Binding-site contacts:
Ligand atom C02 contacts residue TRP407 of chain 1.A at 4.3 Å (hydrophobic).
Ligand atom C11 contacts residue PHE234 of chain 1.A at 4.1 Å (hydrophobic).
Ligand atom C06 contacts residue PHE234 of chain 1.A at 4.4 Å (hydrophobic).
Ligand atom N01 contacts residue GLU238 of chain 1.A at 2.6 Å (salt-bridge).
Ligand atom C09 contacts residue PHE234 of chain 1.A at 4.4 Å (hydrophobic).
Ligand atom C02 contacts residue FAD1 of chain 1.C at 3.3 Å.
Ligand atom C02 contacts residue GLU238 of chain 1.A at 3.6 Å.
Ligand atom N01 contacts residue SER408 of chain 1.A at 3.6 Å.
Ligand atom C11 contacts residue TRP407 of chain 1.A at 3.8 Å (hydrophobic).
Ligand atom C12 contacts residue FAD1 of chain 1.C at 3.5 Å.
Ligand atom C03 contacts residue LEU235 of chain 1.A at 3.9 Å (hydrophobic).
Ligand atom C12 contacts residue PHE234 of chain 1.A at 3.8 Å (hydrophobic).
Ligand atom F10 contacts residue PHE406 of chain 1.A at 3.1 Å.
Ligand atom C09 contacts residue FAD1 of chain 1.C at 3.8 Å.
Ligand atom C09 contacts residue HIS378 of chain 1.A at 3.9 Å.
Ligand atom C07 contacts residue GLU377 of chain 1.A at 3.4 Å.
Ligand atom C06 contacts residue FAD1 of chain 1.C at 3.6 Å.
Ligand atom C02 contacts residue PHE234 of chain 1.A at 3.6 Å (hydrophobic).
Ligand atom C09 contacts residue PHE406 of chain 1.A at 4.2 Å (hydrophobic).
Ligand atom N05 contacts residue LEU235 of chain 1.A at 4.2 Å.
Ligand atom N01 contacts residue TRP407 of chain 1.A at 3.2 Å (h-bond).
Ligand atom F10 contacts residue FAD1 of chain 1.C at 3.8 Å.
Ligand atom N01 contacts residue FAD1 of chain 1.C at 3.1 Å (h-bond).
Ligand atom C08 contacts residue HIS378 of chain 1.A at 3.8 Å.
Ligand atom C03 contacts residue SER100 of chain 1.A at 4.4 Å.
Ligand atom N01 contacts residue LYS101 of chain 1.A at 4.3 Å.
Ligand atom C09 contacts residue GLU377 of chain 1.A at 4.2 Å.
Ligand atom C08 contacts residue GLU377 of chain 1.A at 3.1 Å.
Ligand atom C11 contacts residue FAD1 of chain 1.C at 3.6 Å.
Ligand atom C04 contacts residue GLU238 of chain 1.A at 4.4 Å.
Ligand atom C04 contacts residue FAD1 of chain 1.C at 3.2 Å.
Ligand atom F10 contacts residue HIS378 of chain 1.A at 3.1 Å.
Ligand atom C03 contacts residue GLU238 of chain 1.A at 3.3 Å.
Ligand atom C03 contacts residue FAD1 of chain 1.C at 3.1 Å.
Ligand atom C08 contacts residue FAD1 of chain 1.C at 4.0 Å.
Ligand atom N05 contacts residue FAD1 of chain 1.C at 3.5 Å.
Ligand atom C07 contacts residue FAD1 of chain 1.C at 3.9 Å.
Ligand atom C04 contacts residue LEU235 of chain 1.A at 3.6 Å (hydrophobic).
Ligand atom N01 contacts residue PHE234 of chain 1.A at 3.7 Å.
Ligand atom C03 contacts residue PHE234 of chain 1.A at 4.0 Å (hydrophobic).

Sequence of chain 1.A:
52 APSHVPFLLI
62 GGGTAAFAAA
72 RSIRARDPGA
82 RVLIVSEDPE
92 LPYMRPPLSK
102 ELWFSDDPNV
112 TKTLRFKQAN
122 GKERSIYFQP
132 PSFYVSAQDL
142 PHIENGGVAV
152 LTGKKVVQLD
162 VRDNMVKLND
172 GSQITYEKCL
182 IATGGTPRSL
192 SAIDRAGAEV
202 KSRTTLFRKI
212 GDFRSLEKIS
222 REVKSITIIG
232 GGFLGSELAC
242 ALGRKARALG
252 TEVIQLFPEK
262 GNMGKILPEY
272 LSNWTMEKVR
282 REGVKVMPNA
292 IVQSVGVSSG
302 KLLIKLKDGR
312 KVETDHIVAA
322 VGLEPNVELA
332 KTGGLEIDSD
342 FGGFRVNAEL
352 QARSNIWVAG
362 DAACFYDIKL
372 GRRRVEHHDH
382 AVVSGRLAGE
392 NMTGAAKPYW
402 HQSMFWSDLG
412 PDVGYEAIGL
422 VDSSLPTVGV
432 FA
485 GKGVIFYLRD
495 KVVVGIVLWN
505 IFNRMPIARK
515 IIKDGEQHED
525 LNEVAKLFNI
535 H

The small molecule below binds the protein below.
Small molecule (SMILES): Nc1ccnc2ccc(F)cc12